A small-molecule ligand and the protein it binds are described below.
Small molecule (SMILES): CCc1ccc2c(c1)[C@@H](NC[C@@H](O)[C@@H]1Cc3cccc(c3)CCCCCCCC(=O)N1)CC1(CCC1)O2

Sequence of chain 1.B:
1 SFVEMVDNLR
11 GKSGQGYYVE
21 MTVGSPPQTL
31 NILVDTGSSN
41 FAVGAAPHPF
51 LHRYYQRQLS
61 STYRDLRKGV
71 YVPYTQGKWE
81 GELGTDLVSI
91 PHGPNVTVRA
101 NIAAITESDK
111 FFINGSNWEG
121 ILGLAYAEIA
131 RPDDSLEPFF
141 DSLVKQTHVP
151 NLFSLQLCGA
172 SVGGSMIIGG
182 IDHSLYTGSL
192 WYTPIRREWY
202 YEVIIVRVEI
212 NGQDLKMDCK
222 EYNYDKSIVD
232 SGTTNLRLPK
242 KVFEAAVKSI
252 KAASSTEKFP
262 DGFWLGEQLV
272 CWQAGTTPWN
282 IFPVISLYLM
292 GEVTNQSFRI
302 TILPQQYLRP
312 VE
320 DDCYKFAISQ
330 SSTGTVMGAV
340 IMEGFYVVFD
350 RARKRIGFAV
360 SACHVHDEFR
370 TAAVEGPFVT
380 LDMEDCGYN

Binding-site contacts:
Ligand atom C9 contacts residue GLY233 of chain 1.B at 3.6 Å.
Ligand atom C30 contacts residue GLY37 of chain 1.B at 3.4 Å.
Ligand atom O2 contacts residue GLY37 of chain 1.B at 3.6 Å (h-bond).
Ligand atom C31 contacts residue PRO73 of chain 1.B at 3.6 Å (hydrophobic).
Ligand atom O2 contacts residue TYR74 of chain 1.B at 3.4 Å.
Ligand atom C7 contacts residue GLY233 of chain 1.B at 3.8 Å.
Ligand atom C30 contacts residue TYR201 of chain 1.B at 3.7 Å (hydrophobic).
Ligand atom C23 contacts residue GLY37 of chain 1.B at 3.4 Å.
Ligand atom C2 contacts residue TYR201 of chain 1.B at 3.5 Å (hydrophobic).
Ligand atom C20 contacts residue ASP35 of chain 1.B at 3.3 Å.
Ligand atom C27 contacts residue TYR201 of chain 1.B at 3.8 Å (hydrophobic).
Ligand atom C19 contacts residue LEU33 of chain 1.B at 3.5 Å (hydrophobic).
Ligand atom C5 contacts residue GLY233 of chain 1.B at 3.8 Å.
Ligand atom C24 contacts residue ASP231 of chain 1.B at 3.3 Å.
Ligand atom C3 contacts residue LYS227 of chain 1.B at 3.8 Å.
Ligand atom O1 contacts residue TYR74 of chain 1.B at 3.6 Å.
Ligand atom O2 contacts residue ASP35 of chain 1.B at 2.5 Å (salt-bridge).
Ligand atom C29 contacts residue PRO73 of chain 1.B at 3.8 Å (hydrophobic).
Ligand atom C22 contacts residue ASP231 of chain 1.B at 3.4 Å.
Ligand atom C16 contacts residue PHE111 of chain 1.B at 3.8 Å (hydrophobic).
Ligand atom N1 contacts residue GLY233 of chain 1.B at 2.9 Å (h-bond).
Ligand atom C28 contacts residue PRO73 of chain 1.B at 3.3 Å (hydrophobic).
Ligand atom C11 contacts residue GLY14 of chain 1.B at 3.8 Å.
Ligand atom C5 contacts residue TYR74 of chain 1.B at 3.8 Å (hydrophobic).
Ligand atom C29 contacts residue TYR201 of chain 1.B at 3.8 Å (hydrophobic).
Ligand atom O2 contacts residue SER38 of chain 1.B at 3.6 Å.
Ligand atom C6 contacts residue THR75 of chain 1.B at 3.7 Å.
Ligand atom N2 contacts residue GLY37 of chain 1.B at 3.0 Å (h-bond).
Ligand atom O3 contacts residue THR75 of chain 1.B at 3.6 Å (h-bond).
Ligand atom C3 contacts residue THR332 of chain 1.B at 3.8 Å.
Ligand atom C19 contacts residue GLY233 of chain 1.B at 3.4 Å.
Ligand atom O1 contacts residue THR75 of chain 1.B at 2.9 Å.
Ligand atom N2 contacts residue ASP231 of chain 1.B at 2.8 Å (salt-bridge).
Ligand atom C26 contacts residue TYR201 of chain 1.B at 3.7 Å (hydrophobic).
Ligand atom C23 contacts residue ASP231 of chain 1.B at 3.4 Å.
Ligand atom C6 contacts residue GLY233 of chain 1.B at 3.8 Å.
Ligand atom C20 contacts residue GLY233 of chain 1.B at 3.8 Å.
Ligand atom C25 contacts residue TYR201 of chain 1.B at 3.7 Å (hydrophobic).
Ligand atom C21 contacts residue ASP35 of chain 1.B at 3.4 Å.
Ligand atom C12 contacts residue GLY14 of chain 1.B at 3.8 Å.